Sequence of chain 1.E:
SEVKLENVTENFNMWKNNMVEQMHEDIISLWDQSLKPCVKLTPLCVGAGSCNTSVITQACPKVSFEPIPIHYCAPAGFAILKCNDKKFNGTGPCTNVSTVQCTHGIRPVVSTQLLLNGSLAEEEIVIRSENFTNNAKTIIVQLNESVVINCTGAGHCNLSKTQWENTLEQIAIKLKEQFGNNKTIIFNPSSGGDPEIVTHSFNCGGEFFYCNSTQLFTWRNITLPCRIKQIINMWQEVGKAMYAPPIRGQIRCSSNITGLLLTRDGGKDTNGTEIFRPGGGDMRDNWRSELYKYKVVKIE

Binding-site contacts:
Ligand atom O7 contacts residue GLU126 of chain 1.E at 2.8 Å (salt-bridge).
Ligand atom C1 contacts residue ASN147 of chain 1.E at 1.4 Å.
Ligand atom O6 contacts residue ASN147 of chain 1.E at 4.2 Å.
Ligand atom O7 contacts residue ALA124 of chain 1.E at 4.5 Å.
Ligand atom O6 contacts residue ILE128 of chain 1.E at 3.5 Å (h-bond).
Ligand atom N2 contacts residue GLU148 of chain 1.E at 3.3 Å (salt-bridge).
Ligand atom C1 contacts residue GLU148 of chain 1.E at 4.3 Å.
Ligand atom C1 contacts residue GLU126 of chain 1.E at 3.0 Å.
Ligand atom N2 contacts residue ASN147 of chain 1.E at 2.8 Å (h-bond).
Ligand atom C4 contacts residue ASN147 of chain 1.E at 3.8 Å.
Ligand atom C6 contacts residue GLN173 of chain 1.E at 3.0 Å.
Ligand atom C7 contacts residue GLU126 of chain 1.E at 3.5 Å.
Ligand atom C5 contacts residue ASN147 of chain 1.E at 3.0 Å.
Ligand atom C3 contacts residue ASN147 of chain 1.E at 3.2 Å.
Ligand atom O6 contacts residue LYS177 of chain 1.E at 4.2 Å.
Ligand atom O5 contacts residue ASN147 of chain 1.E at 2.4 Å (h-bond).
Ligand atom O3 contacts residue GLU148 of chain 1.E at 4.2 Å.
Ligand atom C5 contacts residue GLN173 of chain 1.E at 4.2 Å.
Ligand atom C6 contacts residue GLU127 of chain 1.E at 4.2 Å.
Ligand atom O3 contacts residue ASN147 of chain 1.E at 4.5 Å.
Ligand atom O6 contacts residue GLN173 of chain 1.E at 3.2 Å (h-bond).
Ligand atom O7 contacts residue GLU125 of chain 1.E at 3.1 Å (salt-bridge).
Ligand atom N2 contacts residue GLU126 of chain 1.E at 3.8 Å.
Ligand atom C2 contacts residue GLU148 of chain 1.E at 3.9 Å.
Ligand atom C2 contacts residue ASN147 of chain 1.E at 2.5 Å.
Ligand atom C7 contacts residue ASN147 of chain 1.E at 3.7 Å.
Ligand atom O6 contacts residue GLU127 of chain 1.E at 3.6 Å.
Ligand atom C7 contacts residue GLU148 of chain 1.E at 4.4 Å.
Ligand atom C5 contacts residue GLU127 of chain 1.E at 4.4 Å.
Ligand atom O7 contacts residue ASN147 of chain 1.E at 3.8 Å.
Ligand atom O4 contacts residue GLN173 of chain 1.E at 4.4 Å.
Ligand atom O5 contacts residue GLU126 of chain 1.E at 3.7 Å.
Ligand atom O5 contacts residue ILE128 of chain 1.E at 3.7 Å.
Ligand atom O5 contacts residue GLU127 of chain 1.E at 3.0 Å.
Ligand atom C3 contacts residue GLU148 of chain 1.E at 3.6 Å.
Ligand atom C1 contacts residue ILE128 of chain 1.E at 4.3 Å (hydrophobic).
Ligand atom C2 contacts residue GLU126 of chain 1.E at 3.6 Å.
Ligand atom C7 contacts residue GLU125 of chain 1.E at 4.2 Å.
Ligand atom C6 contacts residue ASN147 of chain 1.E at 4.3 Å.
Ligand atom C1 contacts residue GLU127 of chain 1.E at 3.5 Å.

This small molecule binds to this protein.
Small molecule (SMILES): CC(=O)N[C@@H]1[C@@H](O)[C@H](O)[C@@H](CO)O[C@H]1O